Sequence of chain 1.A:
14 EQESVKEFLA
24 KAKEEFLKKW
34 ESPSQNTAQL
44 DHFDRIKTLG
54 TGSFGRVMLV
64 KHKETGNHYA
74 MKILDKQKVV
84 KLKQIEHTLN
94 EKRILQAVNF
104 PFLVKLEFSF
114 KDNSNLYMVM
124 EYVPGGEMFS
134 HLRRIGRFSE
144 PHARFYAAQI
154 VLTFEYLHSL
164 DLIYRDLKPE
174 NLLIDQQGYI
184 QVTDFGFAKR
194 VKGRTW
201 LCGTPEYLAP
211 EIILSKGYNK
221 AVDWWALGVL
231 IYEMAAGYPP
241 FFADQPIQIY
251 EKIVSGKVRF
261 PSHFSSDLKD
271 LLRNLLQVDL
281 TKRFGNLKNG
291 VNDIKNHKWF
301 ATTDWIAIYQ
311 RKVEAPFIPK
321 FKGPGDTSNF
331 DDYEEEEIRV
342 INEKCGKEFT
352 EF

Binding-site contacts:
Ligand atom N contacts residue GLU130 of chain 1.A at 2.9 Å (salt-bridge).
Ligand atom N1 contacts residue GLU124 of chain 1.A at 3.8 Å.
Ligand atom C3 contacts residue THR186 of chain 1.A at 3.9 Å.
Ligand atom S contacts residue GLU130 of chain 1.A at 4.0 Å.
Ligand atom C4 contacts residue MET123 of chain 1.A at 3.9 Å (hydrophobic).
Ligand atom C contacts residue THR186 of chain 1.A at 3.7 Å.
Ligand atom C9 contacts residue TYR125 of chain 1.A at 4.1 Å (hydrophobic).
Ligand atom O contacts residue GLY53 of chain 1.A at 4.0 Å.
Ligand atom C8 contacts residue PHE330 of chain 1.A at 3.5 Å (hydrophobic).
Ligand atom C contacts residue GLU130 of chain 1.A at 3.4 Å.
Ligand atom C4 contacts residue ALA73 of chain 1.A at 4.0 Å (hydrophobic).
Ligand atom N1 contacts residue ALA73 of chain 1.A at 3.7 Å.
Ligand atom N1 contacts residue VAL126 of chain 1.A at 2.9 Å (h-bond).
Ligand atom C8 contacts residue LEU176 of chain 1.A at 3.7 Å (hydrophobic).
Ligand atom C5 contacts residue LEU176 of chain 1.A at 3.5 Å (hydrophobic).
Ligand atom C4 contacts residue THR186 of chain 1.A at 3.9 Å.
Ligand atom C contacts residue GLU173 of chain 1.A at 3.2 Å.
Ligand atom C8 contacts residue VAL126 of chain 1.A at 3.6 Å (hydrophobic).
Ligand atom N1 contacts residue TYR125 of chain 1.A at 3.5 Å.
Ligand atom C1 contacts residue VAL60 of chain 1.A at 3.8 Å (hydrophobic).
Ligand atom N1 contacts residue LEU176 of chain 1.A at 3.6 Å.
Ligand atom C7 contacts residue PHE330 of chain 1.A at 3.7 Å (hydrophobic).
Ligand atom O1 contacts residue GLY53 of chain 1.A at 3.5 Å (h-bond).
Ligand atom C8 contacts residue TYR125 of chain 1.A at 3.7 Å (hydrophobic).
Ligand atom C2 contacts residue VAL60 of chain 1.A at 3.7 Å (hydrophobic).
Ligand atom O1 contacts residue LEU52 of chain 1.A at 3.4 Å.
Ligand atom C5 contacts residue ALA73 of chain 1.A at 3.6 Å (hydrophobic).
Ligand atom C3 contacts residue MET123 of chain 1.A at 3.6 Å (hydrophobic).
Ligand atom C6 contacts residue VAL60 of chain 1.A at 4.1 Å (hydrophobic).
Ligand atom C9 contacts residue ALA73 of chain 1.A at 3.3 Å (hydrophobic).
Ligand atom O contacts residue VAL60 of chain 1.A at 3.7 Å.
Ligand atom C9 contacts residue GLU124 of chain 1.A at 3.2 Å.
Ligand atom C7 contacts residue LEU52 of chain 1.A at 4.1 Å (hydrophobic).
Ligand atom C9 contacts residue LEU176 of chain 1.A at 3.4 Å (hydrophobic).
Ligand atom C6 contacts residue LEU176 of chain 1.A at 3.6 Å (hydrophobic).
Ligand atom N contacts residue LEU176 of chain 1.A at 3.9 Å.
Ligand atom C9 contacts residue VAL126 of chain 1.A at 3.7 Å (hydrophobic).
Ligand atom C8 contacts residue LEU52 of chain 1.A at 4.0 Å (hydrophobic).
Ligand atom O1 contacts residue PHE330 of chain 1.A at 4.1 Å.
Ligand atom C7 contacts residue LEU176 of chain 1.A at 3.7 Å (hydrophobic).

This small molecule binds to this protein.
Small molecule (SMILES): CNS(=O)(=O)c1cccc2cnccc12

Sequence of chain 1.B:
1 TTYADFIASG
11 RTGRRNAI